Sequence of chain 1.B:
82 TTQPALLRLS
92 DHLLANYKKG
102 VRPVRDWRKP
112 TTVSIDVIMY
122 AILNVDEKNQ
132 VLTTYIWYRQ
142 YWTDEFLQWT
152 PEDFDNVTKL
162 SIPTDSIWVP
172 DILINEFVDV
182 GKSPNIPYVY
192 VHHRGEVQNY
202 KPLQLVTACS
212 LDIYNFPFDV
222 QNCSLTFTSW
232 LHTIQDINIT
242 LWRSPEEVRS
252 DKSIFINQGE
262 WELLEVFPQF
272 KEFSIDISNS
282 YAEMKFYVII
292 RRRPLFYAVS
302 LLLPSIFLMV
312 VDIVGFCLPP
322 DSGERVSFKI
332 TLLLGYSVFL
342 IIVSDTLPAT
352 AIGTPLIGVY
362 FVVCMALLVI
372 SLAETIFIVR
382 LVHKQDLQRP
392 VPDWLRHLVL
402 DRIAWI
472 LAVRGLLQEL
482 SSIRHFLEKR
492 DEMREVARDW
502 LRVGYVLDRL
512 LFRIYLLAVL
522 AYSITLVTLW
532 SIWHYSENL

This protein binds this small molecule.
Small molecule (SMILES): CC(=O)N[C@@H]1[C@@H](O)[C@H](O)[C@@H](CO)O[C@H]1O

Binding-site contacts:
Ligand atom C3 contacts residue ASN157 of chain 1.B at 3.8 Å.
Ligand atom C2 contacts residue ASN157 of chain 1.B at 2.5 Å.
Ligand atom C8 contacts residue ASN157 of chain 1.B at 3.9 Å.
Ligand atom O5 contacts residue ASN157 of chain 1.B at 2.4 Å (h-bond).
Ligand atom N2 contacts residue ASN157 of chain 1.B at 2.9 Å (h-bond).
Ligand atom O7 contacts residue ASN157 of chain 1.B at 4.5 Å.
Ligand atom C5 contacts residue ASN157 of chain 1.B at 3.7 Å.
Ligand atom C7 contacts residue ASN157 of chain 1.B at 3.6 Å.
Ligand atom C1 contacts residue ASN157 of chain 1.B at 1.4 Å.
Ligand atom C4 contacts residue ASN157 of chain 1.B at 4.2 Å.
Ligand atom O7 contacts residue ASP156 of chain 1.B at 4.1 Å.